Sequence of chain 1.C:
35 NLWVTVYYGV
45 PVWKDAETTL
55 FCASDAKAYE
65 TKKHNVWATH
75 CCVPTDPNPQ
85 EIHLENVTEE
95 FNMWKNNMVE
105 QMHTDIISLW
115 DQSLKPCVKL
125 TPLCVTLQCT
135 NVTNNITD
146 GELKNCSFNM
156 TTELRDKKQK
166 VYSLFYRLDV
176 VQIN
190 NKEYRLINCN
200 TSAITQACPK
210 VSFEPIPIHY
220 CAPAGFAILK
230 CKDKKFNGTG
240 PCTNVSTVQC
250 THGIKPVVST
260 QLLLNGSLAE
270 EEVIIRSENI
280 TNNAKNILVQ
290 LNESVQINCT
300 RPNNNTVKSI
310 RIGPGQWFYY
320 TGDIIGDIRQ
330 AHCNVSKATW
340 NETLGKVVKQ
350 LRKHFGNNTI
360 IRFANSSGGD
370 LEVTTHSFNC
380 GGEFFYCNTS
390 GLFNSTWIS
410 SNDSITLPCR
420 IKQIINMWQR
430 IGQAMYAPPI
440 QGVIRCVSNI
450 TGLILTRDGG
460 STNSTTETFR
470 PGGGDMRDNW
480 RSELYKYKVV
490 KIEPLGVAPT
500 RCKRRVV

This protein binds this small molecule.
Small molecule (SMILES): CC(=O)N[C@H]1[C@H](O[C@H]2[C@H](O)[C@@H](NC(C)=O)CO[C@@H]2CO)O[C@H](CO)[C@@H](O)[C@@H]1O

Binding-site contacts:
Ligand atom C3 contacts residue ASN297 of chain 1.C at 3.7 Å.
Ligand atom O7 contacts residue ASN411 of chain 1.C at 3.7 Å.
Ligand atom C5 contacts residue ASN297 of chain 1.C at 3.7 Å.
Ligand atom O5 contacts residue ARG444 of chain 1.C at 4.4 Å.
Ligand atom C1 contacts residue VAL446 of chain 1.C at 4.0 Å (hydrophobic).
Ligand atom C5 contacts residue GLN295 of chain 1.C at 4.3 Å.
Ligand atom C4 contacts residue ASN297 of chain 1.C at 4.2 Å.
Ligand atom O7 contacts residue ASN333 of chain 1.C at 4.5 Å.
Ligand atom C6 contacts residue ASN411 of chain 1.C at 4.3 Å.
Ligand atom C7 contacts residue ASN411 of chain 1.C at 4.2 Å.
Ligand atom C2 contacts residue ASN297 of chain 1.C at 2.5 Å.
Ligand atom C7 contacts residue ASN333 of chain 1.C at 4.2 Å.
Ligand atom C8 contacts residue VAL334 of chain 1.C at 4.0 Å (hydrophobic).
Ligand atom C8 contacts residue ASN333 of chain 1.C at 3.3 Å.
Ligand atom C8 contacts residue SER413 of chain 1.C at 4.2 Å.
Ligand atom C1 contacts residue ASN297 of chain 1.C at 1.5 Å.
Ligand atom O3 contacts residue ASN411 of chain 1.C at 3.9 Å.
Ligand atom C3 contacts residue GLN295 of chain 1.C at 4.4 Å.
Ligand atom O5 contacts residue VAL446 of chain 1.C at 3.9 Å.
Ligand atom C8 contacts residue ASN297 of chain 1.C at 3.9 Å.
Ligand atom N2 contacts residue ASN297 of chain 1.C at 2.9 Å (h-bond).
Ligand atom C7 contacts residue ASN297 of chain 1.C at 3.4 Å.
Ligand atom O7 contacts residue ASN297 of chain 1.C at 3.6 Å (h-bond).
Ligand atom C8 contacts residue SER335 of chain 1.C at 3.7 Å.
Ligand atom O5 contacts residue ASN297 of chain 1.C at 2.4 Å (h-bond).